The small molecule below binds the protein below.
Small molecule (SMILES): CCc1ccc(Oc2ccccc2)c(O)c1

Binding-site contacts:
Ligand atom C14 contacts residue TYR146 of chain 3.A at 3.6 Å (hydrophobic).
Ligand atom C5 contacts residue NAD1 of chain 3.B at 3.1 Å.
Ligand atom C11 contacts residue ALA95 of chain 3.A at 4.0 Å (hydrophobic).
Ligand atom CAA contacts residue TYR146 of chain 3.A at 3.5 Å (hydrophobic).
Ligand atom C11 contacts residue ILE100 of chain 3.A at 3.9 Å (hydrophobic).
Ligand atom C12 contacts residue MET159 of chain 3.A at 3.9 Å (hydrophobic).
Ligand atom O7 contacts residue NAD1 of chain 3.B at 3.0 Å (h-bond).
Ligand atom O16 contacts residue LYS163 of chain 3.A at 3.6 Å.
Ligand atom C4 contacts residue ILE200 of chain 3.A at 3.7 Å (hydrophobic).
Ligand atom C6 contacts residue ILE200 of chain 3.A at 3.8 Å (hydrophobic).
Ligand atom C3 contacts residue TYR146 of chain 3.A at 3.8 Å (hydrophobic).
Ligand atom C9 contacts residue ALA196 of chain 3.A at 3.9 Å (hydrophobic).
Ligand atom C6 contacts residue NAD1 of chain 3.B at 3.5 Å.
Ligand atom C5 contacts residue ILE200 of chain 3.A at 3.5 Å (hydrophobic).
Ligand atom C8 contacts residue NAD1 of chain 3.B at 3.6 Å.
Ligand atom C2 contacts residue NAD1 of chain 3.B at 3.4 Å.
Ligand atom C10 contacts residue MET159 of chain 3.A at 3.9 Å (hydrophobic).
Ligand atom O7 contacts residue ALA196 of chain 3.A at 3.7 Å.
Ligand atom C3 contacts residue TYR156 of chain 3.A at 3.5 Å (hydrophobic).
Ligand atom C3 contacts residue NAD1 of chain 3.B at 3.6 Å.
Ligand atom C4 contacts residue NAD1 of chain 3.B at 3.4 Å.
Ligand atom CAA contacts residue ILE200 of chain 3.A at 3.7 Å (hydrophobic).
Ligand atom C5 contacts residue ALA197 of chain 3.A at 3.5 Å (hydrophobic).
Ligand atom C11 contacts residue MET159 of chain 3.A at 3.6 Å (hydrophobic).
Ligand atom C13 contacts residue ILE200 of chain 3.A at 3.6 Å (hydrophobic).
Ligand atom CAA contacts residue PHE203 of chain 3.A at 3.8 Å (hydrophobic).
Ligand atom O16 contacts residue TYR156 of chain 3.A at 2.5 Å (h-bond).
Ligand atom C6 contacts residue ALA197 of chain 3.A at 3.3 Å (hydrophobic).
Ligand atom C9 contacts residue NAD1 of chain 3.B at 3.6 Å.
Ligand atom C1 contacts residue NAD1 of chain 3.B at 3.4 Å.
Ligand atom C12 contacts residue ILE200 of chain 3.A at 3.8 Å (hydrophobic).
Ligand atom C8 contacts residue ALA196 of chain 3.A at 3.8 Å (hydrophobic).
Ligand atom C2 contacts residue TYR156 of chain 3.A at 3.5 Å (hydrophobic).
Ligand atom C13 contacts residue ALA196 of chain 3.A at 3.8 Å (hydrophobic).
Ligand atom O16 contacts residue NAD1 of chain 3.B at 2.6 Å (h-bond).
Ligand atom C12 contacts residue ILE100 of chain 3.A at 3.8 Å (hydrophobic).
Ligand atom C10 contacts residue GLY93 of chain 3.A at 3.5 Å.
Ligand atom C9 contacts residue GLY93 of chain 3.A at 3.8 Å.
Ligand atom C14 contacts residue NAD1 of chain 3.B at 3.4 Å.
Ligand atom C10 contacts residue PHE94 of chain 3.A at 3.6 Å (hydrophobic).

Sequence of chain 3.A:
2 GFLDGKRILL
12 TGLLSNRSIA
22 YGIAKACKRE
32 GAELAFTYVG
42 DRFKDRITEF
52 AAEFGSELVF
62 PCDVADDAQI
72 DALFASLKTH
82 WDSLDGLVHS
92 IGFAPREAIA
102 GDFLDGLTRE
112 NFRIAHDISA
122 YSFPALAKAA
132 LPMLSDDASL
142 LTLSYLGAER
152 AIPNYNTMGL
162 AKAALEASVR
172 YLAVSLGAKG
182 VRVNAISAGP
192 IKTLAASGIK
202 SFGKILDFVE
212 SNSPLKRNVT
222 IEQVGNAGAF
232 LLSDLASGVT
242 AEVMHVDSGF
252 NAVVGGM